A small-molecule ligand and the protein it binds are described below.
Small molecule (SMILES): CC(=O)N[C@H]1[C@H](O[C@H]2[C@H](O)[C@@H](NC(C)=O)CO[C@@H]2CO)O[C@H](CO)[C@@H](O[C@@H]2O[C@H](CO[C@H]3O[C@H](CO)[C@@H](O)[C@H](O)[C@@H]3O)[C@@H](O)[C@H](O[C@H]3O[C@H](CO)[C@@H](O)[C@H](O)[C@@H]3O[C@H]3O[C@H](CO)[C@@H](O)[C@H](O)[C@@H]3O[C@H]3O[C@H](CO)[C@@H](O)[C@H](O)[C@@H]3O)[C@@H]2O)[C@@H]1O

Sequence of chain 4.A:
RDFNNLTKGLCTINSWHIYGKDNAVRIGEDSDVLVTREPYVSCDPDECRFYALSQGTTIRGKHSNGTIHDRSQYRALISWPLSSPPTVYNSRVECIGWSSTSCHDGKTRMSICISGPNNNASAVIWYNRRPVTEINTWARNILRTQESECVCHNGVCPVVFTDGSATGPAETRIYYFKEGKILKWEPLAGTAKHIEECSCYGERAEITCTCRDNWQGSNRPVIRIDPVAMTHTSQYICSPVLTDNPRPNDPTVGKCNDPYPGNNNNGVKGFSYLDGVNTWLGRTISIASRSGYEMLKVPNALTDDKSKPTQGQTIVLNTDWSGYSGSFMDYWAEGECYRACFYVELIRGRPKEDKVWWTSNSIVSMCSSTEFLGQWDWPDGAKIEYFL

Binding-site contacts:
Ligand atom O6 contacts residue ASP250 of chain 4.A at 2.4 Å (salt-bridge).
Ligand atom C3 contacts residue GLU294 of chain 4.A at 3.2 Å.
Ligand atom O3 contacts residue ASP250 of chain 4.A at 2.8 Å (salt-bridge).
Ligand atom C2 contacts residue ASN249 of chain 4.A at 3.5 Å.
Ligand atom O5 contacts residue ARG283 of chain 4.A at 3.1 Å (salt-bridge).
Ligand atom O4 contacts residue GLU294 of chain 4.A at 2.9 Å (salt-bridge).
Ligand atom N2 contacts residue ASN120 of chain 2.A at 3.0 Å (h-bond).
Ligand atom O6 contacts residue ILE285 of chain 4.A at 2.8 Å (h-bond).
Ligand atom C6 contacts residue ASP250 of chain 4.A at 3.4 Å.
Ligand atom O6 contacts residue GLN375 of chain 4.A at 2.9 Å.
Ligand atom O3 contacts residue GLY312 of chain 4.A at 3.0 Å (h-bond).
Ligand atom O5 contacts residue ASN120 of chain 2.A at 2.3 Å (h-bond).
Ligand atom C3 contacts residue ASN249 of chain 4.A at 3.5 Å.
Ligand atom O4 contacts residue ARG283 of chain 4.A at 3.6 Å (salt-bridge).
Ligand atom O5 contacts residue ASP250 of chain 4.A at 3.3 Å (salt-bridge).
Ligand atom C6 contacts residue PRO309 of chain 4.A at 3.5 Å (hydrophobic).
Ligand atom O3 contacts residue ASN249 of chain 4.A at 2.6 Å (h-bond).
Ligand atom C2 contacts residue ASN120 of chain 2.A at 2.5 Å.
Ligand atom O6 contacts residue LYS308 of chain 4.A at 2.9 Å (salt-bridge).
Ligand atom O3 contacts residue ARG283 of chain 4.A at 2.9 Å (salt-bridge).
Ligand atom N2 contacts residue ARG140 of chain 2.A at 3.6 Å (salt-bridge).
Ligand atom O5 contacts residue GLN375 of chain 4.A at 3.5 Å (h-bond).
Ligand atom O3 contacts residue GLU294 of chain 4.A at 2.7 Å (salt-bridge).
Ligand atom C6 contacts residue ILE285 of chain 4.A at 3.5 Å (hydrophobic).
Ligand atom O5 contacts residue GLY312 of chain 4.A at 3.6 Å (h-bond).
Ligand atom O2 contacts residue ASN249 of chain 4.A at 2.9 Å (h-bond).
Ligand atom O4 contacts residue ARG247 of chain 4.A at 3.3 Å (salt-bridge).
Ligand atom O2 contacts residue GLY312 of chain 4.A at 3.1 Å.
Ligand atom C6 contacts residue ARG283 of chain 4.A at 3.6 Å.
Ligand atom O5 contacts residue GLY374 of chain 4.A at 3.1 Å.
Ligand atom C5 contacts residue ARG283 of chain 4.A at 3.6 Å.
Ligand atom C7 contacts residue ASN120 of chain 2.A at 3.4 Å.
Ligand atom O2 contacts residue LEU296 of chain 4.A at 3.3 Å.
Ligand atom C6 contacts residue LEU373 of chain 4.A at 3.2 Å (hydrophobic).
Ligand atom C3 contacts residue GLY312 of chain 4.A at 3.1 Å.
Ligand atom O4 contacts residue ILE287 of chain 4.A at 3.4 Å.
Ligand atom O3 contacts residue GLN311 of chain 4.A at 3.4 Å.
Ligand atom C1 contacts residue ASN120 of chain 2.A at 1.4 Å.
Ligand atom O6 contacts residue THR310 of chain 4.A at 3.6 Å (h-bond).
Ligand atom C4 contacts residue GLU294 of chain 4.A at 3.5 Å.

Sequence of chain 2.A:
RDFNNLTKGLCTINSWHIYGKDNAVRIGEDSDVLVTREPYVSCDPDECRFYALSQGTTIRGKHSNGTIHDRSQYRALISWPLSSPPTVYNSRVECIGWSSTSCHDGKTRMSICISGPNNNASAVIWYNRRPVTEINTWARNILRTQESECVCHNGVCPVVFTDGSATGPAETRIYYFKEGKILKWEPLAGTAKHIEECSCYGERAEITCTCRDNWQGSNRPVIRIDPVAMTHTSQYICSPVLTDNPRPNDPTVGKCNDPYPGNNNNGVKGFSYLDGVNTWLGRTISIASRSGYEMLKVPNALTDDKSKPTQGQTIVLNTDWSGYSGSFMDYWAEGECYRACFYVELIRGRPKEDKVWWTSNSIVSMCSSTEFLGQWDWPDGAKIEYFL